Sequence of chain 11.A:
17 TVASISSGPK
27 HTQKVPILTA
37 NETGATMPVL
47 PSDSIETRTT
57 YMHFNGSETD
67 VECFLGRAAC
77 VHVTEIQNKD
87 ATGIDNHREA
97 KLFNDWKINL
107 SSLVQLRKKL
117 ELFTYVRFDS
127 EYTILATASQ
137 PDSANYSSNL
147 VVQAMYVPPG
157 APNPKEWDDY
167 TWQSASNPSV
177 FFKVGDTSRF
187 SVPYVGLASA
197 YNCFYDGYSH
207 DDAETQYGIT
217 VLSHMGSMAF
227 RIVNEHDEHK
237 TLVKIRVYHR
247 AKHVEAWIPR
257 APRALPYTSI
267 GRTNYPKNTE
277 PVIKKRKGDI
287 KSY

A small-molecule ligand and the protein it binds are described below.
Small molecule (SMILES): Cc1cc(CCCCCOc2ccc(C3=NCCO3)cc2)on1

Sequence of chain 11.C:
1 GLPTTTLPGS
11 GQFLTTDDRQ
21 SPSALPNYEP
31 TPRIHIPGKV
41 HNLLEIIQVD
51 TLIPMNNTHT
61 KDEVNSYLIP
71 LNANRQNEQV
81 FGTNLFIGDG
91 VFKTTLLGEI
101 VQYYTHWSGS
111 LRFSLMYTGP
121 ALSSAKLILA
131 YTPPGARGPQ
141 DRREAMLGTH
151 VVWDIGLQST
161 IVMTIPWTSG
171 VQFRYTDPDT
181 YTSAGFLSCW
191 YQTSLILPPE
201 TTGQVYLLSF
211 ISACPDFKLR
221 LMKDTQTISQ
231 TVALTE

Binding-site contacts:
Ligand atom C5B contacts residue MET224 of chain 11.A at 3.9 Å (hydrophobic).
Ligand atom O1 contacts residue LEU106 of chain 11.A at 3.8 Å.
Ligand atom C1C contacts residue LEU106 of chain 11.A at 3.8 Å (hydrophobic).
Ligand atom C4C contacts residue VAL188 of chain 11.A at 3.7 Å (hydrophobic).
Ligand atom C5C contacts residue VAL191 of chain 11.A at 3.8 Å (hydrophobic).
Ligand atom C1B contacts residue ILE104 of chain 11.A at 4.0 Å (hydrophobic).
Ligand atom O1A contacts residue PHE186 of chain 11.A at 3.0 Å.
Ligand atom C6B contacts residue TYR128 of chain 11.A at 3.3 Å (hydrophobic).
Ligand atom N3A contacts residue PRO174 of chain 11.A at 3.7 Å.
Ligand atom C6B contacts residue ILE104 of chain 11.A at 3.6 Å (hydrophobic).
Ligand atom C1B contacts residue TYR128 of chain 11.A at 3.6 Å (hydrophobic).
Ligand atom O1 contacts residue MET221 of chain 11.A at 3.8 Å.
Ligand atom C4C contacts residue VAL191 of chain 11.A at 3.0 Å (hydrophobic).
Ligand atom C2B contacts residue VAL188 of chain 11.A at 3.5 Å (hydrophobic).
Ligand atom N3A contacts residue ALA24 of chain 11.C at 3.8 Å.
Ligand atom C3C contacts residue TYR128 of chain 11.A at 3.4 Å (hydrophobic).
Ligand atom C4 contacts residue LEU106 of chain 11.A at 3.9 Å (hydrophobic).
Ligand atom C2C contacts residue MET221 of chain 11.A at 3.8 Å (hydrophobic).
Ligand atom C4 contacts residue TYR197 of chain 11.A at 3.8 Å (hydrophobic).
Ligand atom N2 contacts residue LEU106 of chain 11.A at 3.8 Å.
Ligand atom O1B contacts residue ILE104 of chain 11.A at 3.9 Å.
Ligand atom C4B contacts residue TYR152 of chain 11.A at 3.8 Å (hydrophobic).
Ligand atom C1B contacts residue VAL188 of chain 11.A at 3.8 Å (hydrophobic).
Ligand atom C3B contacts residue VAL188 of chain 11.A at 3.8 Å (hydrophobic).
Ligand atom C2A contacts residue PHE186 of chain 11.A at 3.3 Å (hydrophobic).
Ligand atom C5 contacts residue LEU106 of chain 11.A at 3.8 Å (hydrophobic).
Ligand atom C4B contacts residue PHE186 of chain 11.A at 3.6 Å (hydrophobic).
Ligand atom C3B contacts residue TYR152 of chain 11.A at 3.7 Å (hydrophobic).
Ligand atom C5B contacts residue TYR128 of chain 11.A at 4.0 Å (hydrophobic).
Ligand atom C2C contacts residue TYR197 of chain 11.A at 3.7 Å (hydrophobic).
Ligand atom C5B contacts residue PHE186 of chain 11.A at 3.9 Å (hydrophobic).
Ligand atom C5A contacts residue PHE186 of chain 11.A at 3.5 Å (hydrophobic).
Ligand atom C5A contacts residue ALA150 of chain 11.A at 3.6 Å (hydrophobic).
Ligand atom C1C contacts residue TYR128 of chain 11.A at 3.7 Å (hydrophobic).
Ligand atom N3A contacts residue TYR152 of chain 11.A at 3.5 Å.
Ligand atom C5A contacts residue VAL176 of chain 11.A at 3.6 Å (hydrophobic).
Ligand atom N3A contacts residue PHE186 of chain 11.A at 4.0 Å.
Ligand atom C2A contacts residue TYR152 of chain 11.A at 3.6 Å (hydrophobic).
Ligand atom C4A contacts residue PRO174 of chain 11.A at 3.1 Å (hydrophobic).
Ligand atom O1B contacts residue TYR128 of chain 11.A at 3.4 Å (h-bond).